Binding-site contacts:
Ligand atom C6 contacts residue ILE425 of chain 1.B at 3.3 Å (hydrophobic).
Ligand atom C5 contacts residue TRP429 of chain 1.B at 3.8 Å (hydrophobic).
Ligand atom O7 contacts residue LEU312 of chain 1.B at 4.1 Å.
Ligand atom C2 contacts residue GLU362 of chain 1.B at 3.7 Å.
Ligand atom O6 contacts residue ILE425 of chain 1.B at 3.1 Å.
Ligand atom O6 contacts residue LYS423 of chain 1.B at 3.4 Å.
Ligand atom C6 contacts residue TRP429 of chain 1.B at 3.8 Å (hydrophobic).
Ligand atom O5 contacts residue ALA363 of chain 1.B at 3.9 Å.
Ligand atom O5 contacts residue GLU362 of chain 1.B at 3.6 Å.
Ligand atom C6 contacts residue LYS423 of chain 1.B at 3.3 Å.
Ligand atom O4 contacts residue LEU355 of chain 1.B at 3.3 Å.
Ligand atom N2 contacts residue GLU362 of chain 1.B at 3.9 Å.
Ligand atom C5 contacts residue ASP359 of chain 1.B at 3.9 Å.
Ligand atom C1 contacts residue GLU362 of chain 1.B at 3.6 Å.
Ligand atom O7 contacts residue ASP311 of chain 1.B at 2.6 Å (salt-bridge).
Ligand atom C3 contacts residue ASN366 of chain 1.B at 3.8 Å.
Ligand atom O6 contacts residue TYR426 of chain 1.B at 3.1 Å (h-bond).
Ligand atom C1 contacts residue ASN366 of chain 1.B at 1.5 Å.
Ligand atom C8 contacts residue ASP311 of chain 1.B at 4.0 Å.
Ligand atom O3 contacts residue TRP429 of chain 1.B at 3.5 Å.
Ligand atom C2 contacts residue TRP429 of chain 1.B at 4.0 Å (hydrophobic).
Ligand atom O5 contacts residue ASN366 of chain 1.B at 2.4 Å (h-bond).
Ligand atom O6 contacts residue GLU362 of chain 1.B at 4.1 Å.
Ligand atom C5 contacts residue ASN366 of chain 1.B at 3.7 Å.
Ligand atom C7 contacts residue ASN366 of chain 1.B at 3.3 Å.
Ligand atom C3 contacts residue TRP429 of chain 1.B at 4.1 Å (hydrophobic).
Ligand atom C8 contacts residue ARG309 of chain 1.B at 3.7 Å.
Ligand atom C7 contacts residue ASP311 of chain 1.B at 3.6 Å.
Ligand atom C6 contacts residue ASP359 of chain 1.B at 3.9 Å.
Ligand atom O7 contacts residue ASN366 of chain 1.B at 3.4 Å (h-bond).
Ligand atom C6 contacts residue ALA363 of chain 1.B at 4.0 Å (hydrophobic).
Ligand atom C2 contacts residue ASN366 of chain 1.B at 2.5 Å.
Ligand atom O5 contacts residue ASP359 of chain 1.B at 4.1 Å.
Ligand atom C7 contacts residue ARG309 of chain 1.B at 3.8 Å.
Ligand atom O7 contacts residue ARG309 of chain 1.B at 3.4 Å (salt-bridge).
Ligand atom O5 contacts residue TRP429 of chain 1.B at 3.5 Å.
Ligand atom N2 contacts residue ASN366 of chain 1.B at 2.9 Å (h-bond).
Ligand atom O6 contacts residue ASP359 of chain 1.B at 2.9 Å (salt-bridge).
Ligand atom C6 contacts residue TYR426 of chain 1.B at 3.8 Å (hydrophobic).
Ligand atom C4 contacts residue TRP429 of chain 1.B at 4.1 Å (hydrophobic).

Sequence of chain 1.B:
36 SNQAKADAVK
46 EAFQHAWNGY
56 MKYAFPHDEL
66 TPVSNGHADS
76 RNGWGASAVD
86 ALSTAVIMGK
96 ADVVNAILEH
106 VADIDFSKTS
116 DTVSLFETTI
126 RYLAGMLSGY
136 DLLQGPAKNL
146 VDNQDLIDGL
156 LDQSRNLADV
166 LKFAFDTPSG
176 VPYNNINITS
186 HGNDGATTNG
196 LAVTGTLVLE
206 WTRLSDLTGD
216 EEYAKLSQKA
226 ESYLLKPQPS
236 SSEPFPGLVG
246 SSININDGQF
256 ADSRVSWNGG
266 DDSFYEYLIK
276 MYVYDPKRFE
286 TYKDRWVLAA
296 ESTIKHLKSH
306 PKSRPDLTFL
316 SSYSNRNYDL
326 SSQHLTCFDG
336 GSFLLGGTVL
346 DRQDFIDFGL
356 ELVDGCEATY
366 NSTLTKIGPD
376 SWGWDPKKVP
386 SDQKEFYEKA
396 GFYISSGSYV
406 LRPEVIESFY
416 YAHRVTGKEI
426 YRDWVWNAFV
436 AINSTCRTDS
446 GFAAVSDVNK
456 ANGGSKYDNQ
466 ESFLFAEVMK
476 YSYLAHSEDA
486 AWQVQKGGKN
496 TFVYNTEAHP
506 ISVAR

This small molecule binds to this protein.
Small molecule (SMILES): CC(=O)N[C@H]1[C@@H](O[C@H]2[C@H](O)[C@@H](NC(C)=O)CO[C@@H]2CO)O[C@H](CO)[C@@H](O[C@@H]2O[C@H](CO[C@H]3O[C@H](CO)[C@@H](O)[C@H](O)[C@@H]3O)[C@@H](O)[C@H](O[C@H]3O[C@H](CO)[C@@H](O)[C@H](O)[C@@H]3O)[C@@H]2O)[C@@H]1O